Sequence of chain 1.A:
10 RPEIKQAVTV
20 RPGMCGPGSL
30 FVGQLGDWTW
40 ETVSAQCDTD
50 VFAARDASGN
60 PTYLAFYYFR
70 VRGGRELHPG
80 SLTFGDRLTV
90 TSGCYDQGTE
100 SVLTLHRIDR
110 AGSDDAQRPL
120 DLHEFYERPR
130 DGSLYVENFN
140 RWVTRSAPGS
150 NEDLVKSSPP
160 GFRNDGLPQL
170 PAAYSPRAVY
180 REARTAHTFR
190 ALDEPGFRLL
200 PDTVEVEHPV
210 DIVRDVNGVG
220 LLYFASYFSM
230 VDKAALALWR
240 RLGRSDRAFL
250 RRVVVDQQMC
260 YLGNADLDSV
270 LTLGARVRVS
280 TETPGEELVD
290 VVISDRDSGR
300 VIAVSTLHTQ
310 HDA

Binding-site contacts:
Ligand atom CS3 contacts residue SO51 of chain 1.B at 0.9 Å.
Ligand atom O2' contacts residue SO51 of chain 1.B at 0.5 Å (h-bond).
Ligand atom CP4 contacts residue SO51 of chain 1.B at 0.1 Å.
Ligand atom OP3 contacts residue SO51 of chain 1.B at 0.7 Å (h-bond).
Ligand atom C5' contacts residue SO51 of chain 1.B at 0.3 Å.
Ligand atom CP6 contacts residue SO51 of chain 1.B at 0.3 Å.
Ligand atom OS4 contacts residue SO51 of chain 1.B at 0.6 Å (h-bond).
Ligand atom OP1 contacts residue SO51 of chain 1.B at 0.8 Å (h-bond).
Ligand atom C1' contacts residue SO51 of chain 1.B at 0.5 Å.
Ligand atom CP1 contacts residue SO51 of chain 1.B at 0.7 Å.
Ligand atom SS4 contacts residue SO51 of chain 1.B at 0.5 Å (h-bond).
Ligand atom OP2 contacts residue SO51 of chain 1.B at 0.3 Å (h-bond).
Ligand atom OS5 contacts residue SO51 of chain 1.B at 1.0 Å (h-bond).
Ligand atom CP7 contacts residue SO51 of chain 1.B at 0.4 Å.
Ligand atom O3' contacts residue SO51 of chain 1.B at 0.4 Å (h-bond).
Ligand atom CS2 contacts residue SO51 of chain 1.B at 1.1 Å.
Ligand atom O32 contacts residue SO51 of chain 1.B at 0.5 Å (h-bond).
Ligand atom O31 contacts residue SO51 of chain 1.B at 0.8 Å (h-bond).
Ligand atom NP2 contacts residue SO51 of chain 1.B at 0.3 Å (h-bond).
Ligand atom C2' contacts residue SO51 of chain 1.B at 0.3 Å.
Ligand atom CS1 contacts residue SO51 of chain 1.B at 0.9 Å.
Ligand atom CP3 contacts residue SO51 of chain 1.B at 0.3 Å.
Ligand atom O4' contacts residue SO51 of chain 1.B at 0.6 Å (h-bond).
Ligand atom O33 contacts residue SO51 of chain 1.B at 0.9 Å (h-bond).
Ligand atom C4' contacts residue SO51 of chain 1.B at 0.2 Å.
Ligand atom OS1 contacts residue SO51 of chain 1.B at 0.7 Å (h-bond).
Ligand atom C3' contacts residue SO51 of chain 1.B at 0.3 Å.
Ligand atom CPB contacts residue SO51 of chain 1.B at 0.8 Å.
Ligand atom NP1 contacts residue SO51 of chain 1.B at 0.8 Å (h-bond).
Ligand atom O7 contacts residue SO51 of chain 1.B at 0.5 Å (h-bond).
Ligand atom P3 contacts residue SO51 of chain 1.B at 0.6 Å.
Ligand atom O6 contacts residue SO51 of chain 1.B at 0.2 Å (h-bond).
Ligand atom CPA contacts residue SO51 of chain 1.B at 0.2 Å.
Ligand atom O21 contacts residue SO51 of chain 1.B at 0.4 Å (h-bond).
Ligand atom P1 contacts residue SO51 of chain 1.B at 0.8 Å.
Ligand atom CP8 contacts residue SO51 of chain 1.B at 0.6 Å.
Ligand atom O5' contacts residue SO51 of chain 1.B at 0.8 Å (h-bond).
Ligand atom CP9 contacts residue SO51 of chain 1.B at 0.5 Å.
Ligand atom CP5 contacts residue SO51 of chain 1.B at 0.3 Å.
Ligand atom OPS contacts residue SO51 of chain 1.B at 0.4 Å (h-bond).

Sequence of chain 2.A:
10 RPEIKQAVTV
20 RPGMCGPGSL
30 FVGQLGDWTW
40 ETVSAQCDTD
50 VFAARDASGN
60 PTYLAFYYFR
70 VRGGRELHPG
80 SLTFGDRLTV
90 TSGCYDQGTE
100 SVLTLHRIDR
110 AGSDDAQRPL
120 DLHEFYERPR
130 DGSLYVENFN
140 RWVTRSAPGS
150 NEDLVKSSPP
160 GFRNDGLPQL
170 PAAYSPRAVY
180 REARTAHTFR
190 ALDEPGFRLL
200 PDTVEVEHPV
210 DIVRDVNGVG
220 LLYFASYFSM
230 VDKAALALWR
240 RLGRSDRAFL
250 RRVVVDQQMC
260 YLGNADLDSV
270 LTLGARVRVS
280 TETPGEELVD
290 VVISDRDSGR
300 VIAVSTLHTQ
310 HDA

This small molecule binds to this protein.
Small molecule (SMILES): C[C@@H](C(=O)OCCNC(=O)CCNC(=O)[C@H](O)C(C)(C)COP(=O)(O)OP(=O)(O)OC[C@H]1O[C@@H](n2cnc3c(N)ncnc32)[C@H](O)[C@@H]1OP(=O)(O)O)S(=O)(=O)O